Sequence of chain 1.A:
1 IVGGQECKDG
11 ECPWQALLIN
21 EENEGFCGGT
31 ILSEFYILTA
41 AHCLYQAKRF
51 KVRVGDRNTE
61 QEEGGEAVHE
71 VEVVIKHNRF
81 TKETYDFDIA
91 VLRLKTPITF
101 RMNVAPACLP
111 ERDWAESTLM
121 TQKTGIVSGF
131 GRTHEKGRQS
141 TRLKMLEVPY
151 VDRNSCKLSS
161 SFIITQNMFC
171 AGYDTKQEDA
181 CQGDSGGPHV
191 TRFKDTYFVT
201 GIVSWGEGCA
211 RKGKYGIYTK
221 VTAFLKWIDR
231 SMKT

Binding-site contacts:
Ligand atom C24 contacts residue SER204 of chain 1.A at 3.8 Å.
Ligand atom C33 contacts residue ALA180 of chain 1.A at 3.5 Å (hydrophobic).
Ligand atom C27 contacts residue TRP205 of chain 1.A at 3.4 Å (hydrophobic).
Ligand atom C26 contacts residue TRP205 of chain 1.A at 3.5 Å (hydrophobic).
Ligand atom N07 contacts residue GLY206 of chain 1.A at 3.0 Å (h-bond).
Ligand atom N54 contacts residue LYS82 of chain 1.A at 2.7 Å (salt-bridge).
Ligand atom C52 contacts residue GLU83 of chain 1.A at 3.8 Å.
Ligand atom C43 contacts residue TRP205 of chain 1.A at 3.7 Å (hydrophobic).
Ligand atom C35 contacts residue GLY206 of chain 1.A at 3.5 Å.
Ligand atom CL1 contacts residue TYR218 of chain 1.A at 3.5 Å.
Ligand atom C38 contacts residue GLY206 of chain 1.A at 2.9 Å.
Ligand atom C33 contacts residue GLY206 of chain 1.A at 3.6 Å.
Ligand atom O39 contacts residue TRP205 of chain 1.A at 3.4 Å.
Ligand atom C29 contacts residue ALA180 of chain 1.A at 3.7 Å (hydrophobic).
Ligand atom C57 contacts residue TYR85 of chain 1.A at 3.8 Å (hydrophobic).
Ligand atom C26 contacts residue GLY206 of chain 1.A at 3.6 Å.
Ligand atom C31 contacts residue ALA180 of chain 1.A at 3.7 Å (hydrophobic).
Ligand atom N54 contacts residue GLU83 of chain 1.A at 3.1 Å (salt-bridge).
Ligand atom C24 contacts residue SER185 of chain 1.A at 3.5 Å.
Ligand atom CL1 contacts residue ALA180 of chain 1.A at 3.7 Å.
Ligand atom O19 contacts residue CYS209 of chain 1.A at 3.7 Å.
Ligand atom C01 contacts residue GLY206 of chain 1.A at 3.7 Å.
Ligand atom O39 contacts residue GLY206 of chain 1.A at 3.4 Å (h-bond).
Ligand atom C01 contacts residue PHE162 of chain 1.A at 3.7 Å (hydrophobic).
Ligand atom C01 contacts residue TRP205 of chain 1.A at 3.7 Å (hydrophobic).
Ligand atom C08 contacts residue GLY206 of chain 1.A at 3.3 Å.
Ligand atom CL1 contacts residue TRP205 of chain 1.A at 3.8 Å.
Ligand atom C29 contacts residue TRP205 of chain 1.A at 3.4 Å (hydrophobic).
Ligand atom C27 contacts residue VAL203 of chain 1.A at 3.7 Å (hydrophobic).
Ligand atom C31 contacts residue TRP205 of chain 1.A at 3.8 Å (hydrophobic).
Ligand atom C49 contacts residue GLU83 of chain 1.A at 3.4 Å.
Ligand atom C36 contacts residue GLY208 of chain 1.A at 3.5 Å.
Ligand atom C05 contacts residue GLY206 of chain 1.A at 3.6 Å.
Ligand atom CL1 contacts residue GLY216 of chain 1.A at 3.6 Å.
Ligand atom C33 contacts residue GLY208 of chain 1.A at 3.5 Å.
Ligand atom O20 contacts residue GLN182 of chain 1.A at 3.0 Å.
Ligand atom C24 contacts residue TRP205 of chain 1.A at 3.6 Å (hydrophobic).
Ligand atom CL1 contacts residue ILE217 of chain 1.A at 3.6 Å.
Ligand atom C31 contacts residue ASP179 of chain 1.A at 3.6 Å.
Ligand atom C14 contacts residue GLY206 of chain 1.A at 3.1 Å.

This protein binds this small molecule.
Small molecule (SMILES): C[C@@H](C(=O)N1CCC[C@H](N)C1)N1CC[C@H](NS(=O)(=O)c2ccc3cc(Cl)ccc3c2)C1=O